Sequence of chain 1.A:
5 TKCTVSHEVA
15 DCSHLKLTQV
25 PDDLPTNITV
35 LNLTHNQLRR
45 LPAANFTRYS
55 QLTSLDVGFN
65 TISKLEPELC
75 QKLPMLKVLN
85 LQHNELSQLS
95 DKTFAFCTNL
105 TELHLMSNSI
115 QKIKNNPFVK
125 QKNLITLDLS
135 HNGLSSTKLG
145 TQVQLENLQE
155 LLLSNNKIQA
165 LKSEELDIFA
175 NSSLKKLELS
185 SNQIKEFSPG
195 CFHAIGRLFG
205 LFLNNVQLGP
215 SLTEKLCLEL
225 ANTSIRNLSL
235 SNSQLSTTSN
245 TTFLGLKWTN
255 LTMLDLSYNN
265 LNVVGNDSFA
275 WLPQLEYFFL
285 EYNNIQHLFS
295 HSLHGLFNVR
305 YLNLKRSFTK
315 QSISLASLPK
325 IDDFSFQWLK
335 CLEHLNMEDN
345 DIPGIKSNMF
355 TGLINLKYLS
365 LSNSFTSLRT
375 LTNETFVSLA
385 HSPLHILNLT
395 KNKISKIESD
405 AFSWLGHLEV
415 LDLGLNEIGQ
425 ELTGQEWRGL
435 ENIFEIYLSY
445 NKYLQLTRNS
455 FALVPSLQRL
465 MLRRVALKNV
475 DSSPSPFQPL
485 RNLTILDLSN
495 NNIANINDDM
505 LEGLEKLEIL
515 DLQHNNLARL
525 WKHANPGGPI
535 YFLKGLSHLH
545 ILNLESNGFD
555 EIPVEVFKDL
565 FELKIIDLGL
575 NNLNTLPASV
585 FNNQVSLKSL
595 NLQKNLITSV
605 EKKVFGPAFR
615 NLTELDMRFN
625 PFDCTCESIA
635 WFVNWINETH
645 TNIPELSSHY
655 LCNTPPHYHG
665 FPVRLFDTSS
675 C

Binding-site contacts:
Ligand atom C4 contacts residue ASN254 of chain 1.A at 4.2 Å.
Ligand atom C8 contacts residue ASN226 of chain 1.A at 3.9 Å.
Ligand atom C5 contacts residue ASN254 of chain 1.A at 3.7 Å.
Ligand atom O7 contacts residue THR227 of chain 1.A at 4.1 Å.
Ligand atom C7 contacts residue THR227 of chain 1.A at 4.2 Å.
Ligand atom O7 contacts residue ASN254 of chain 1.A at 4.0 Å.
Ligand atom O5 contacts residue ASN254 of chain 1.A at 2.4 Å (h-bond).
Ligand atom C3 contacts residue ASN254 of chain 1.A at 3.8 Å.
Ligand atom C8 contacts residue TRP252 of chain 1.A at 3.5 Å (hydrophobic).
Ligand atom C2 contacts residue ASN254 of chain 1.A at 2.5 Å.
Ligand atom C7 contacts residue ASN254 of chain 1.A at 3.7 Å.
Ligand atom C8 contacts residue THR227 of chain 1.A at 3.7 Å.
Ligand atom C1 contacts residue ASN254 of chain 1.A at 1.4 Å.
Ligand atom N2 contacts residue ASN254 of chain 1.A at 2.9 Å (h-bond).

This protein binds this small molecule.
Small molecule (SMILES): CC(=O)N[C@H]1[C@H](O[C@H]2[C@H](O)[C@@H](NC(C)=O)CO[C@@H]2CO)O[C@H](CO)[C@@H](O)[C@@H]1O